Binding-site contacts:
Ligand atom CAS contacts residue LEU81 of chain 1.B at 3.9 Å (hydrophobic).
Ligand atom OAW contacts residue GLN278 of chain 1.C at 3.9 Å.
Ligand atom CAK contacts residue LEU80 of chain 1.B at 3.6 Å (hydrophobic).
Ligand atom CAD contacts residue GLN278 of chain 1.C at 3.1 Å.
Ligand atom OAH contacts residue ASN327 of chain 1.C at 3.7 Å.
Ligand atom CAB contacts residue THR127 of chain 1.B at 3.6 Å.
Ligand atom CBB contacts residue GLY285 of chain 1.C at 3.6 Å.
Ligand atom OAW contacts residue TRP277 of chain 1.C at 3.6 Å.
Ligand atom CAY contacts residue ASN327 of chain 1.C at 4.0 Å.
Ligand atom CBE contacts residue MET77 of chain 1.B at 3.4 Å (hydrophobic).
Ligand atom CAC contacts residue PHE320 of chain 1.C at 3.5 Å (hydrophobic).
Ligand atom CAU contacts residue LEU81 of chain 1.B at 3.9 Å (hydrophobic).
Ligand atom CAA contacts residue LEU288 of chain 1.C at 3.7 Å (hydrophobic).
Ligand atom OAF contacts residue ASN329 of chain 1.C at 3.8 Å.
Ligand atom CAC contacts residue GLY285 of chain 1.C at 3.8 Å.
Ligand atom OAF contacts residue ASN327 of chain 1.C at 3.4 Å (h-bond).
Ligand atom CAS contacts residue LEU282 of chain 1.C at 3.6 Å (hydrophobic).
Ligand atom CAD contacts residue LEU281 of chain 1.C at 3.5 Å (hydrophobic).
Ligand atom CAE contacts residue LEU282 of chain 1.C at 3.8 Å (hydrophobic).
Ligand atom CAE contacts residue GLY285 of chain 1.C at 3.7 Å.
Ligand atom CAX contacts residue GLN278 of chain 1.C at 3.4 Å.
Ligand atom OAH contacts residue ASN329 of chain 1.C at 3.4 Å (h-bond).
Ligand atom OAG contacts residue LEU80 of chain 1.B at 3.8 Å.
Ligand atom OAH contacts residue GLN278 of chain 1.C at 3.9 Å.
Ligand atom CAX contacts residue ASN329 of chain 1.C at 4.0 Å.
Ligand atom CAN contacts residue THR127 of chain 1.B at 3.8 Å.
Ligand atom OAF contacts residue GLN278 of chain 1.C at 2.3 Å (h-bond).
Ligand atom CAU contacts residue LEU282 of chain 1.C at 3.6 Å (hydrophobic).
Ligand atom CAV contacts residue TRP277 of chain 1.C at 3.7 Å (hydrophobic).
Ligand atom CAX contacts residue ASN327 of chain 1.C at 3.8 Å.
Ligand atom CAI contacts residue LEU80 of chain 1.B at 3.8 Å (hydrophobic).
Ligand atom CAJ contacts residue GLY285 of chain 1.C at 3.7 Å.
Ligand atom CAD contacts residue LEU282 of chain 1.C at 4.1 Å (hydrophobic).
Ligand atom CAE contacts residue LEU281 of chain 1.C at 3.0 Å (hydrophobic).
Ligand atom OAG contacts residue ASN327 of chain 1.C at 3.9 Å.
Ligand atom CAB contacts residue ALA123 of chain 1.B at 3.8 Å (hydrophobic).
Ligand atom CAR contacts residue ASN327 of chain 1.C at 3.8 Å.
Ligand atom CBB contacts residue MET77 of chain 1.B at 4.0 Å (hydrophobic).
Ligand atom CAC contacts residue ILE130 of chain 1.B at 3.5 Å (hydrophobic).
Ligand atom CAU contacts residue MET77 of chain 1.B at 3.9 Å (hydrophobic).

Sequence of chain 1.B:
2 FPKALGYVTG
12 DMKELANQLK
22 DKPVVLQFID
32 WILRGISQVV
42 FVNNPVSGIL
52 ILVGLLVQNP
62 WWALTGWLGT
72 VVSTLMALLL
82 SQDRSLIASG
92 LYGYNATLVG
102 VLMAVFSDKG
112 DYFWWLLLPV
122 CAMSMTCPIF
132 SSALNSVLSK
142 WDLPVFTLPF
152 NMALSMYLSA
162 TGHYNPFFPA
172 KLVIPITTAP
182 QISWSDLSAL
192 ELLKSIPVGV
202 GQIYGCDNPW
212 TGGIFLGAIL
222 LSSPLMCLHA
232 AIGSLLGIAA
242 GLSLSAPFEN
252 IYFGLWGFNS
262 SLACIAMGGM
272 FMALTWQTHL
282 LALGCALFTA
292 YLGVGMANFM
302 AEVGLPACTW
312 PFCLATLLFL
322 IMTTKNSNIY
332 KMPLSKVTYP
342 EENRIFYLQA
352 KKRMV

Sequence of chain 1.C:
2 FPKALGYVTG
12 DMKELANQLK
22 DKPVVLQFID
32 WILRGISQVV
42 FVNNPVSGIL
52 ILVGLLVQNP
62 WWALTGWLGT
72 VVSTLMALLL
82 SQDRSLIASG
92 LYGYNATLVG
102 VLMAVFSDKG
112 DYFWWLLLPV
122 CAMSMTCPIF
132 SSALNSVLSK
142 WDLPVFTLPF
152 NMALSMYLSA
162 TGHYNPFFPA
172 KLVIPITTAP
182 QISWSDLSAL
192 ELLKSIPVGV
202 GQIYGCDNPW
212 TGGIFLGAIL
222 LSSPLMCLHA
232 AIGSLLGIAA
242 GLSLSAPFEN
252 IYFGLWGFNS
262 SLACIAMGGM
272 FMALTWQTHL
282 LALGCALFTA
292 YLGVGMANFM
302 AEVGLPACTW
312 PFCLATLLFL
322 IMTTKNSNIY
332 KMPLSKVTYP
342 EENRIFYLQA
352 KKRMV

This small molecule binds to this protein.
Small molecule (SMILES): CC(C)CCC[C@@H](C)[C@H]1CC[C@H]2[C@@H]3CC=C4C[C@@H](OC(=O)CCC(=O)O)CC[C@]4(C)[C@H]3CC[C@]12C